Sequence of chain 1.B:
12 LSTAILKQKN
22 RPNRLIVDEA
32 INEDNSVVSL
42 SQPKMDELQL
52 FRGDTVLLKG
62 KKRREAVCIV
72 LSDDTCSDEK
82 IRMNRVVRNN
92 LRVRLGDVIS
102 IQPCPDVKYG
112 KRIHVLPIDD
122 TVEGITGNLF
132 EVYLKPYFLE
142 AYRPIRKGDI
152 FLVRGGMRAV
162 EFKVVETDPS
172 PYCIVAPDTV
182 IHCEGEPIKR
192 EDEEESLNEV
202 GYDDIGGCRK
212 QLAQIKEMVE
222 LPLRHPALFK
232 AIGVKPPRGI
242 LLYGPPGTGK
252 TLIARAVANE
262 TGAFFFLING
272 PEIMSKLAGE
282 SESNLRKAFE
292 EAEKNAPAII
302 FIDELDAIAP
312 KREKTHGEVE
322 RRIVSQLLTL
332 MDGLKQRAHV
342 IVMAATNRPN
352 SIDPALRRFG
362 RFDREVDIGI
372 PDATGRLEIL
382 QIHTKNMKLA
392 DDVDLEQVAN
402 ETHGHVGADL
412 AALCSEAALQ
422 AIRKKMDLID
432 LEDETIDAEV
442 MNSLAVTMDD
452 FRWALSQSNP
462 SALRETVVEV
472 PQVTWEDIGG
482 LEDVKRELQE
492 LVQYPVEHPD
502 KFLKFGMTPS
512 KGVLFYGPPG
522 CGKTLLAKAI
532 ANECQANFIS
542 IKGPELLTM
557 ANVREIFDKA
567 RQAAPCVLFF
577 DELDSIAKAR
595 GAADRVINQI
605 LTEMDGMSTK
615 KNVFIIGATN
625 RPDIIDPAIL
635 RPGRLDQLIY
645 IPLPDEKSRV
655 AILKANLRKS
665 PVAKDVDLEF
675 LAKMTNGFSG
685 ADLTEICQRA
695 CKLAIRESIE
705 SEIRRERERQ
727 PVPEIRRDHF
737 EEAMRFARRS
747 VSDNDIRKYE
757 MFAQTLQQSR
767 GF

Sequence of chain 1.C:
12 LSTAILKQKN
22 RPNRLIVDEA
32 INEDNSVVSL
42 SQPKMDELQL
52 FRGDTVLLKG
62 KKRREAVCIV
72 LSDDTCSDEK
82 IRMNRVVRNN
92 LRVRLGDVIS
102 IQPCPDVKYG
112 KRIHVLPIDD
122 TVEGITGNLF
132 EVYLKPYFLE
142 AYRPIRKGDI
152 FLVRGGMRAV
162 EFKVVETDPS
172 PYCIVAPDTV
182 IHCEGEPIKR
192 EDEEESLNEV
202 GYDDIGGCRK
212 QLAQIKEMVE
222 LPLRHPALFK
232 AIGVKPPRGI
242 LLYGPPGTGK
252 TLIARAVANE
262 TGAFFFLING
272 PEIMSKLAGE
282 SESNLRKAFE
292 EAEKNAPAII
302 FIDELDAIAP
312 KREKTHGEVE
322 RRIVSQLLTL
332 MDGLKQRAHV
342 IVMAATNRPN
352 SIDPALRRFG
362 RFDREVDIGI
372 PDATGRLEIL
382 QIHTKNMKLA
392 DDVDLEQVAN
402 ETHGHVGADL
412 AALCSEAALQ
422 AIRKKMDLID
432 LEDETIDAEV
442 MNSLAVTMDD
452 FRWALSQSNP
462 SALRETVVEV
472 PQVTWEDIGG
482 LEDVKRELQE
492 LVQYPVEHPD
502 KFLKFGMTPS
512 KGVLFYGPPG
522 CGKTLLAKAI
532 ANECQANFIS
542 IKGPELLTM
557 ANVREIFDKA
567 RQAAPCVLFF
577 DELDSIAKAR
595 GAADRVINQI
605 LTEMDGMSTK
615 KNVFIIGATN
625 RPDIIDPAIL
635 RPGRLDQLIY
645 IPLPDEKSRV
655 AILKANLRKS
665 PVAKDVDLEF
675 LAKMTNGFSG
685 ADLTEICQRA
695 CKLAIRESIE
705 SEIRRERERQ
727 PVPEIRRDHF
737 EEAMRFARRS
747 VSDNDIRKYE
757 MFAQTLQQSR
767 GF

Binding-site contacts:
Ligand atom O3B contacts residue PRO247 of chain 1.C at 3.7 Å.
Ligand atom N1 contacts residue GLY207 of chain 1.C at 3.1 Å (h-bond).
Ligand atom N6 contacts residue GLY207 of chain 1.C at 3.0 Å (h-bond).
Ligand atom O4' contacts residue ALA409 of chain 1.C at 3.5 Å.
Ligand atom PG contacts residue MG1 of chain 1.O at 3.5 Å.
Ligand atom N3 contacts residue HIS384 of chain 1.C at 3.4 Å (h-bond).
Ligand atom C2 contacts residue LEU253 of chain 1.C at 3.5 Å (hydrophobic).
Ligand atom N7 contacts residue GLY408 of chain 1.C at 3.5 Å.
Ligand atom O3G contacts residue THR252 of chain 1.C at 3.6 Å.
Ligand atom C8 contacts residue GLY408 of chain 1.C at 3.5 Å.
Ligand atom O1A contacts residue THR252 of chain 1.C at 3.5 Å.
Ligand atom O3G contacts residue MG1 of chain 1.O at 2.0 Å.
Ligand atom O1A contacts residue GLY250 of chain 1.C at 3.6 Å.
Ligand atom S1G contacts residue LYS251 of chain 1.C at 3.4 Å (salt-bridge).
Ligand atom O2B contacts residue MG1 of chain 1.O at 2.3 Å.
Ligand atom O1A contacts residue LEU253 of chain 1.C at 2.9 Å (h-bond).
Ligand atom O1B contacts residue LYS251 of chain 1.C at 2.8 Å (salt-bridge).
Ligand atom C8 contacts residue ALA409 of chain 1.C at 3.7 Å (hydrophobic).
Ligand atom N1 contacts residue ILE206 of chain 1.C at 3.7 Å.
Ligand atom N7 contacts residue GLY250 of chain 1.C at 3.3 Å.
Ligand atom O2B contacts residue THR252 of chain 1.C at 2.6 Å (h-bond).
Ligand atom N7 contacts residue GLY248 of chain 1.C at 3.4 Å (h-bond).
Ligand atom N3 contacts residue LEU253 of chain 1.C at 3.5 Å.
Ligand atom C2 contacts residue ASP205 of chain 1.C at 3.3 Å.
Ligand atom PB contacts residue MG1 of chain 1.O at 3.7 Å.
Ligand atom N7 contacts residue THR249 of chain 1.C at 3.3 Å.
Ligand atom O1B contacts residue GLY250 of chain 1.C at 3.4 Å (h-bond).
Ligand atom O3B contacts residue GLY248 of chain 1.C at 2.7 Å (h-bond).
Ligand atom O3A contacts residue GLY248 of chain 1.C at 3.5 Å.
Ligand atom C5' contacts residue PHE360 of chain 1.B at 3.6 Å (hydrophobic).
Ligand atom O3A contacts residue GLY250 of chain 1.C at 3.2 Å (h-bond).
Ligand atom S1G contacts residue ASN348 of chain 1.C at 2.9 Å (h-bond).
Ligand atom C1' contacts residue HIS384 of chain 1.C at 3.5 Å.
Ligand atom O1B contacts residue THR252 of chain 1.C at 3.7 Å.
Ligand atom N9 contacts residue GLY408 of chain 1.C at 3.7 Å.
Ligand atom N6 contacts residue THR249 of chain 1.C at 3.6 Å.
Ligand atom C4 contacts residue LEU253 of chain 1.C at 3.5 Å (hydrophobic).
Ligand atom C8 contacts residue GLY248 of chain 1.C at 3.1 Å.
Ligand atom O2' contacts residue HIS384 of chain 1.C at 3.0 Å.
Ligand atom PB contacts residue GLY248 of chain 1.C at 3.7 Å.

This protein binds this small molecule.
Small molecule (SMILES): Nc1ncnc2c1ncn2[C@@H]1O[C@H](COP(=O)(O)OP(=O)(O)OP(O)(O)=S)[C@@H](O)[C@H]1O